This small molecule binds to this protein.
Small molecule (SMILES): Nc1ncnc2c1ncn2[C@@H]1O[C@H](COP(=O)(O)OP(=O)(O)OP(O)(O)=S)[C@@H](O)[C@H]1O

Sequence of chain 1.C:
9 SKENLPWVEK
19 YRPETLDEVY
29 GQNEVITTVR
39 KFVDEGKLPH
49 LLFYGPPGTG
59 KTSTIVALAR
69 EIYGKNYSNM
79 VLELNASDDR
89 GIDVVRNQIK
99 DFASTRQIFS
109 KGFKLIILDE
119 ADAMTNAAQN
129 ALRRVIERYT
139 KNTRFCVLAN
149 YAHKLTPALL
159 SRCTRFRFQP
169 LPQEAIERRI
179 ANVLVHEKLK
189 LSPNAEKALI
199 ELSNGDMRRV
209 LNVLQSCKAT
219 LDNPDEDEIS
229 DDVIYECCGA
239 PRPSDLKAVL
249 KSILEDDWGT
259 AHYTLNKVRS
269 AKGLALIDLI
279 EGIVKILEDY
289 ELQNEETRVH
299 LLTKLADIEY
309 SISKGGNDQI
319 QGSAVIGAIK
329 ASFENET

Binding-site contacts:
Ligand atom PB contacts residue GLY52 of chain 1.B at 3.4 Å.
Ligand atom O3' contacts residue VAL12 of chain 1.B at 2.5 Å (h-bond).
Ligand atom O1B contacts residue THR56 of chain 1.B at 2.9 Å (h-bond).
Ligand atom N6 contacts residue LEU166 of chain 1.B at 3.5 Å.
Ligand atom PB contacts residue LYS55 of chain 1.B at 3.4 Å.
Ligand atom S1G contacts residue ARG203 of chain 1.B at 2.6 Å (salt-bridge).
Ligand atom O2B contacts residue GLY54 of chain 1.B at 2.8 Å (h-bond).
Ligand atom N7 contacts residue GLY54 of chain 1.B at 3.0 Å (h-bond).
Ligand atom O2B contacts residue GLY52 of chain 1.B at 3.4 Å (h-bond).
Ligand atom O2A contacts residue THR57 of chain 1.B at 3.3 Å.
Ligand atom C4 contacts residue MET202 of chain 1.B at 3.6 Å (hydrophobic).
Ligand atom O2G contacts residue ARG160 of chain 1.C at 3.5 Å (salt-bridge).
Ligand atom O3B contacts residue PRO51 of chain 1.B at 3.5 Å.
Ligand atom N7 contacts residue ILE53 of chain 1.B at 3.1 Å.
Ligand atom O2B contacts residue LYS55 of chain 1.B at 2.8 Å (salt-bridge).
Ligand atom O2G contacts residue MG1 of chain 1.O at 2.1 Å.
Ligand atom C6 contacts residue VAL24 of chain 1.B at 3.5 Å (hydrophobic).
Ligand atom O2B contacts residue ILE53 of chain 1.B at 2.8 Å (h-bond).
Ligand atom O4' contacts residue ARG203 of chain 1.B at 3.5 Å.
Ligand atom O2G contacts residue THR56 of chain 1.B at 3.5 Å (h-bond).
Ligand atom N1 contacts residue VAL24 of chain 1.B at 3.1 Å (h-bond).
Ligand atom O1B contacts residue MG1 of chain 1.O at 3.0 Å.
Ligand atom C8 contacts residue GLY54 of chain 1.B at 3.3 Å.
Ligand atom O2A contacts residue THR56 of chain 1.B at 3.3 Å (h-bond).
Ligand atom N6 contacts residue VAL24 of chain 1.B at 2.3 Å (h-bond).
Ligand atom O1A contacts residue MG1 of chain 1.O at 3.4 Å.
Ligand atom O3A contacts residue GLY52 of chain 1.B at 3.3 Å.
Ligand atom O3G contacts residue ASN145 of chain 1.B at 3.0 Å (h-bond).
Ligand atom O3B contacts residue LYS55 of chain 1.B at 2.8 Å (salt-bridge).
Ligand atom O2A contacts residue GLY54 of chain 1.B at 3.2 Å.
Ligand atom O2' contacts residue PRO17 of chain 1.B at 3.2 Å.
Ligand atom S1G contacts residue ARG160 of chain 1.C at 3.1 Å (salt-bridge).
Ligand atom C3' contacts residue VAL12 of chain 1.B at 3.5 Å (hydrophobic).
Ligand atom O3A contacts residue ARG203 of chain 1.B at 3.0 Å (salt-bridge).
Ligand atom O3G contacts residue LYS55 of chain 1.B at 3.3 Å (salt-bridge).
Ligand atom PG contacts residue ARG203 of chain 1.B at 3.5 Å.
Ligand atom O1A contacts residue ARG203 of chain 1.B at 3.5 Å (salt-bridge).
Ligand atom N6 contacts residue ILE23 of chain 1.B at 3.5 Å.
Ligand atom O3B contacts residue GLY52 of chain 1.B at 2.6 Å (h-bond).
Ligand atom O2A contacts residue LYS55 of chain 1.B at 3.4 Å (salt-bridge).

Sequence of chain 1.B:
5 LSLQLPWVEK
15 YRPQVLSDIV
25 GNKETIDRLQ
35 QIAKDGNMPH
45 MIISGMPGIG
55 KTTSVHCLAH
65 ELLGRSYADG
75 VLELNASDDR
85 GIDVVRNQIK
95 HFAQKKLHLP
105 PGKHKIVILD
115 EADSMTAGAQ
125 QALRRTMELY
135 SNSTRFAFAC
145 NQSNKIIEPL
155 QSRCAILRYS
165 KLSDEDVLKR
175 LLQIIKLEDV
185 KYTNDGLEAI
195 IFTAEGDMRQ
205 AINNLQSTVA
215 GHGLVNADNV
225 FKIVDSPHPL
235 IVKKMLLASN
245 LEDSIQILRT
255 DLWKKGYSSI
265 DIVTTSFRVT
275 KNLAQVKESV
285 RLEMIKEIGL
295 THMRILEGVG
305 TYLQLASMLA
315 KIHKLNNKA